This small molecule binds to this protein.
Small molecule (SMILES): O=c1ccn([C@@H]2O[C@H](CO[P](=O)(O)O[P](=O)(O)O[C@H]3O[C@H](CO)[C@H](O)[C@H](O)[C@H]3O)[C@@H](O)[C@H]2O)c(=O)[nH]1

Sequence of chain 2.B:
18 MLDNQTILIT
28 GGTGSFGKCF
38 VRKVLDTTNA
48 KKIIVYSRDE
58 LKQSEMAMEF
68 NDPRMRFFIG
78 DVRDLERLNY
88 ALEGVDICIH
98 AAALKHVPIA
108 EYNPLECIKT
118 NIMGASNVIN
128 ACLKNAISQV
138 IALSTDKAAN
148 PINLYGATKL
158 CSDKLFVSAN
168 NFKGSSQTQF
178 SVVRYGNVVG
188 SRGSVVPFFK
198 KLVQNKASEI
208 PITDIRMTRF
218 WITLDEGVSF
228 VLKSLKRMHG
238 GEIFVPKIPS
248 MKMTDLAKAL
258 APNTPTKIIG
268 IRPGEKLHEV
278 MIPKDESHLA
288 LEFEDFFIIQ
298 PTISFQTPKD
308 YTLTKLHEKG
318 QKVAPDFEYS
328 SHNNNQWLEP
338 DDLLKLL

Binding-site contacts:
Ligand atom O1B contacts residue VAL192 of chain 2.B at 3.1 Å (h-bond).
Ligand atom C2' contacts residue LYS102 of chain 2.B at 3.8 Å.
Ligand atom C3D contacts residue GLU272 of chain 2.B at 3.6 Å.
Ligand atom O3B contacts residue SER191 of chain 2.B at 3.2 Å.
Ligand atom C4D contacts residue MET250 of chain 2.B at 3.9 Å (hydrophobic).
Ligand atom PB contacts residue SER191 of chain 2.B at 3.8 Å.
Ligand atom C5D contacts residue ASN184 of chain 2.B at 3.7 Å.
Ligand atom O4' contacts residue LYS102 of chain 2.B at 3.6 Å.
Ligand atom O4 contacts residue ARG269 of chain 2.B at 3.2 Å (salt-bridge).
Ligand atom C2D contacts residue GLU272 of chain 2.B at 3.1 Å.
Ligand atom O2 contacts residue PRO208 of chain 2.B at 3.9 Å.
Ligand atom C3' contacts residue GLY190 of chain 2.B at 3.1 Å.
Ligand atom N3 contacts residue PRO208 of chain 2.B at 2.8 Å (h-bond).
Ligand atom O2 contacts residue THR210 of chain 2.B at 3.3 Å (h-bond).
Ligand atom O3' contacts residue ARG189 of chain 2.B at 3.2 Å (salt-bridge).
Ligand atom O2D contacts residue MET214 of chain 2.B at 3.2 Å.
Ligand atom O4D contacts residue MET250 of chain 2.B at 3.0 Å.
Ligand atom O4 contacts residue PRO208 of chain 2.B at 3.3 Å (h-bond).
Ligand atom O4 contacts residue PHE196 of chain 2.B at 3.4 Å.
Ligand atom N3 contacts residue PHE196 of chain 2.B at 3.8 Å.
Ligand atom C3D contacts residue ARG216 of chain 2.B at 3.8 Å.
Ligand atom C4 contacts residue PRO208 of chain 2.B at 3.5 Å (hydrophobic).
Ligand atom O2D contacts residue THR210 of chain 2.B at 2.6 Å (h-bond).
Ligand atom O2 contacts residue ILE209 of chain 2.B at 3.7 Å.
Ligand atom C4' contacts residue GLY190 of chain 2.B at 3.5 Å.
Ligand atom C4 contacts residue ARG269 of chain 2.B at 3.3 Å.
Ligand atom C2D contacts residue THR210 of chain 2.B at 3.8 Å.
Ligand atom O3D contacts residue MET214 of chain 2.B at 3.2 Å.
Ligand atom C4 contacts residue PHE196 of chain 2.B at 3.6 Å (hydrophobic).
Ligand atom O2B contacts residue ASN184 of chain 2.B at 3.3 Å (h-bond).
Ligand atom O1B contacts residue SER191 of chain 2.B at 3.2 Å.
Ligand atom O3D contacts residue ARG216 of chain 2.B at 3.1 Å.
Ligand atom C5 contacts residue ARG269 of chain 2.B at 3.5 Å.
Ligand atom O2' contacts residue SER191 of chain 2.B at 3.4 Å.
Ligand atom O3' contacts residue GLY190 of chain 2.B at 3.7 Å.
Ligand atom C2 contacts residue PRO208 of chain 2.B at 3.8 Å (hydrophobic).
Ligand atom O3' contacts residue LYS102 of chain 2.B at 3.1 Å (salt-bridge).
Ligand atom O2D contacts residue GLU272 of chain 2.B at 3.1 Å (salt-bridge).
Ligand atom O2' contacts residue SER188 of chain 2.B at 2.9 Å (h-bond).
Ligand atom C1D contacts residue MET250 of chain 2.B at 3.6 Å (hydrophobic).